Binding-site contacts:
Ligand atom O2P contacts residue THR74 of chain 1.A at 2.8 Å (h-bond).
Ligand atom O4P contacts residue SER389 of chain 1.B at 3.1 Å (h-bond).
Ligand atom O7 contacts residue ASP214 of chain 1.B at 3.1 Å (salt-bridge).
Ligand atom O2 contacts residue MG1 of chain 1.J at 2.2 Å.
Ligand atom O2 contacts residue ASP214 of chain 1.B at 3.4 Å (salt-bridge).
Ligand atom C3 contacts residue KCX212 of chain 1.B at 3.1 Å.
Ligand atom O3 contacts residue ASN132 of chain 1.A at 2.8 Å (h-bond).
Ligand atom C3 contacts residue SER389 of chain 1.B at 3.3 Å.
Ligand atom O7 contacts residue LYS189 of chain 1.B at 2.6 Å (salt-bridge).
Ligand atom O7 contacts residue LYS187 of chain 1.B at 3.1 Å (salt-bridge).
Ligand atom O1 contacts residue LYS187 of chain 1.B at 3.1 Å (salt-bridge).
Ligand atom O7 contacts residue MG1 of chain 1.J at 2.1 Å.
Ligand atom O7 contacts residue ASN132 of chain 1.A at 3.1 Å (h-bond).
Ligand atom C contacts residue MG1 of chain 1.J at 2.8 Å.
Ligand atom C1 contacts residue SER389 of chain 1.B at 3.5 Å.
Ligand atom O5P contacts residue ARG309 of chain 1.B at 2.8 Å (salt-bridge).
Ligand atom C contacts residue LYS187 of chain 1.B at 3.3 Å.
Ligand atom O2P contacts residue GLY415 of chain 1.B at 2.8 Å (h-bond).
Ligand atom O2 contacts residue KCX212 of chain 1.B at 2.8 Å (h-bond).
Ligand atom O3P contacts residue GLY391 of chain 1.B at 2.6 Å (h-bond).
Ligand atom O4 contacts residue GLY390 of chain 1.B at 3.0 Å.
Ligand atom O4P contacts residue HIS342 of chain 1.B at 2.8 Å (h-bond).
Ligand atom O3 contacts residue MG1 of chain 1.J at 2.2 Å.
Ligand atom O2P contacts residue GLY414 of chain 1.B at 3.4 Å.
Ligand atom O6 contacts residue GLU69 of chain 1.A at 3.5 Å (salt-bridge).
Ligand atom O3 contacts residue GLU215 of chain 1.B at 3.0 Å (salt-bridge).
Ligand atom O7 contacts residue GLU215 of chain 1.B at 3.1 Å (salt-bridge).
Ligand atom O2P contacts residue LYS187 of chain 1.B at 3.4 Å.
Ligand atom C5 contacts residue ASN132 of chain 1.A at 3.5 Å.
Ligand atom O3P contacts residue LYS350 of chain 1.B at 3.0 Å (salt-bridge).
Ligand atom C contacts residue ASN132 of chain 1.A at 3.3 Å.
Ligand atom C2 contacts residue MG1 of chain 1.J at 2.8 Å.
Ligand atom O1P contacts residue GLY414 of chain 1.B at 2.7 Å (h-bond).
Ligand atom O3 contacts residue KCX212 of chain 1.B at 3.0 Å (h-bond).
Ligand atom O4 contacts residue SER389 of chain 1.B at 2.9 Å (h-bond).
Ligand atom C3 contacts residue MG1 of chain 1.J at 3.0 Å.
Ligand atom O2 contacts residue LYS187 of chain 1.B at 3.1 Å (salt-bridge).
Ligand atom O6P contacts residue ARG309 of chain 1.B at 2.8 Å (salt-bridge).
Ligand atom O3 contacts residue HIS308 of chain 1.B at 2.9 Å (h-bond).
Ligand atom O6 contacts residue LYS350 of chain 1.B at 2.9 Å (salt-bridge).

Sequence of chain 1.B:
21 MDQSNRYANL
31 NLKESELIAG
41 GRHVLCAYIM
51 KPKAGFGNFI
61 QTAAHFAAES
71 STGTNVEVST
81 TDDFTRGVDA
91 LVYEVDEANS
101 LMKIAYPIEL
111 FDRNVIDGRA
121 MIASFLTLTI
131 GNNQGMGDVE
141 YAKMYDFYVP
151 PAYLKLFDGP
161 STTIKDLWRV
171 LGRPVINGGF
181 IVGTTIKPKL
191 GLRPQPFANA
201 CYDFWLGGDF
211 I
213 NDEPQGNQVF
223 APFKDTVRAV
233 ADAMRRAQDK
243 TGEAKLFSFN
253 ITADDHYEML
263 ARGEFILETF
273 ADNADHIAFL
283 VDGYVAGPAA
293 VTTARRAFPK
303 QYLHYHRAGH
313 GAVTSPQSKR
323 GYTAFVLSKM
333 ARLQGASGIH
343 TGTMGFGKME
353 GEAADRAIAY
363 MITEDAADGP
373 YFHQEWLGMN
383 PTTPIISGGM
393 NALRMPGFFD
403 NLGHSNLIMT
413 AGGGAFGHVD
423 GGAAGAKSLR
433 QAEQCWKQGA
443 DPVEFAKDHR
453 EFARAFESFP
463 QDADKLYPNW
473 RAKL

This small molecule binds to this protein.
Small molecule (SMILES): O=C(O)[C@@](O)(COP(=O)(O)O)[C@H](O)[C@H](O)COP(=O)(O)O

Sequence of chain 1.A:
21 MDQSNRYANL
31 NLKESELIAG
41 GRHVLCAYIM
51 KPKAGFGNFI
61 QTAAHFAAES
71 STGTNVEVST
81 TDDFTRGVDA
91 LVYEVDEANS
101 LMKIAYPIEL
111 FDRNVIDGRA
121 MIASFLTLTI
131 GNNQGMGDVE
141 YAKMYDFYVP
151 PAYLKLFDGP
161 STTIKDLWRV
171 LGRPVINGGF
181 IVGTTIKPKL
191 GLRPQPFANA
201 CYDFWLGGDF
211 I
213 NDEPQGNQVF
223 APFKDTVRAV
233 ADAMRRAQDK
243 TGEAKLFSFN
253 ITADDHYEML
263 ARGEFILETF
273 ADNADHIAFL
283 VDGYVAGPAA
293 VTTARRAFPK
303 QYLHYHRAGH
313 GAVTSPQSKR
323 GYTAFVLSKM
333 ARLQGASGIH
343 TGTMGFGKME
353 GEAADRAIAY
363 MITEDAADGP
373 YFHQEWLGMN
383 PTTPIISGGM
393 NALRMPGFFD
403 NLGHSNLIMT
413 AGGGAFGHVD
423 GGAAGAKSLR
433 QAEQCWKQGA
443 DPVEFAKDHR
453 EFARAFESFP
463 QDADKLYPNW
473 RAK